Sequence of chain 1.B:
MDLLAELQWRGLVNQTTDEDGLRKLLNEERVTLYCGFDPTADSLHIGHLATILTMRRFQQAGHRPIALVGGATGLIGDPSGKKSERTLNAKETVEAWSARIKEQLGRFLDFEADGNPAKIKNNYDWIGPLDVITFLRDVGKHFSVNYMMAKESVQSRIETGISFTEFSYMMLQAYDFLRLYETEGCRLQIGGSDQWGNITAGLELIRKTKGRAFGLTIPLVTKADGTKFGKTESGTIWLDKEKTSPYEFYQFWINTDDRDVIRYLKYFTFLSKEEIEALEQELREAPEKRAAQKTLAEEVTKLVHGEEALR

The protein below binds the small molecule below.
Small molecule (SMILES): N[C@@H](Cc1ccc(O)cc1)C(=O)O

Binding-site contacts:
Ligand atom N contacts residue GLN195 of chain 1.B at 3.6 Å (h-bond).
Ligand atom CA contacts residue GLN195 of chain 1.B at 3.4 Å.
Ligand atom CB contacts residue GLY36 of chain 1.B at 3.4 Å.
Ligand atom CD1 contacts residue GLY36 of chain 1.B at 3.6 Å.
Ligand atom CB contacts residue TYR169 of chain 1.B at 4.0 Å (hydrophobic).
Ligand atom N contacts residue ASP38 of chain 1.B at 4.0 Å.
Ligand atom CA contacts residue GLN173 of chain 1.B at 4.0 Å.
Ligand atom N contacts residue ASP78 of chain 1.B at 2.6 Å (salt-bridge).
Ligand atom CG contacts residue GLY36 of chain 1.B at 3.7 Å.
Ligand atom C contacts residue ASP78 of chain 1.B at 3.3 Å.
Ligand atom N contacts residue GLN173 of chain 1.B at 3.2 Å (h-bond).
Ligand atom N contacts residue TYR169 of chain 1.B at 2.5 Å (h-bond).
Ligand atom CD2 contacts residue TYR169 of chain 1.B at 3.4 Å (hydrophobic).
Ligand atom OH contacts residue ASP176 of chain 1.B at 2.3 Å (salt-bridge).
Ligand atom CE2 contacts residue TYR169 of chain 1.B at 4.1 Å (hydrophobic).
Ligand atom CA contacts residue TYR169 of chain 1.B at 3.7 Å (hydrophobic).
Ligand atom CD1 contacts residue GLN189 of chain 1.B at 4.0 Å.
Ligand atom CZ contacts residue LEU68 of chain 1.B at 4.1 Å (hydrophobic).
Ligand atom CA contacts residue ASP78 of chain 1.B at 3.4 Å.
Ligand atom OXT contacts residue ASP78 of chain 1.B at 2.7 Å (salt-bridge).
Ligand atom CE2 contacts residue THR73 of chain 1.B at 3.9 Å.
Ligand atom C contacts residue GLN195 of chain 1.B at 4.0 Å.
Ligand atom CZ contacts residue ASP176 of chain 1.B at 3.1 Å.
Ligand atom CD2 contacts residue ASP38 of chain 1.B at 3.4 Å.
Ligand atom CD2 contacts residue THR73 of chain 1.B at 3.9 Å.
Ligand atom CG contacts residue TYR169 of chain 1.B at 3.9 Å (hydrophobic).
Ligand atom CE1 contacts residue GLY36 of chain 1.B at 3.9 Å.
Ligand atom CZ contacts residue GLN173 of chain 1.B at 3.7 Å.
Ligand atom OH contacts residue TYR34 of chain 1.B at 3.0 Å (h-bond).
Ligand atom CE2 contacts residue ASN123 of chain 1.B at 3.9 Å.
Ligand atom CE1 contacts residue GLN173 of chain 1.B at 3.2 Å.
Ligand atom CG contacts residue GLN173 of chain 1.B at 4.0 Å.
Ligand atom CZ contacts residue TYR34 of chain 1.B at 3.9 Å (hydrophobic).
Ligand atom OH contacts residue LEU68 of chain 1.B at 4.1 Å.
Ligand atom CE1 contacts residue GLN189 of chain 1.B at 3.5 Å.
Ligand atom OH contacts residue GLN173 of chain 1.B at 3.7 Å.
Ligand atom CE2 contacts residue LEU68 of chain 1.B at 3.9 Å (hydrophobic).
Ligand atom CD1 contacts residue GLN173 of chain 1.B at 3.4 Å.
Ligand atom CE2 contacts residue ASP176 of chain 1.B at 3.3 Å.
Ligand atom CE1 contacts residue TYR34 of chain 1.B at 3.7 Å (hydrophobic).